Sequence of chain 1.C:
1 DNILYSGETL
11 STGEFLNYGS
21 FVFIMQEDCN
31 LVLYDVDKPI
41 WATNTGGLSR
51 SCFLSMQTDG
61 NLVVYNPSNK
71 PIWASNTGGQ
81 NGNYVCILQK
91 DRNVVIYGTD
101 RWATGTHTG

A small-molecule ligand and the protein it binds are described below.
Small molecule (SMILES): CO[C@H]1O[C@H](CO)[C@@H](O)[C@H](O)[C@@H]1O

Binding-site contacts:
Ligand atom C2 contacts residue ASN93 of chain 1.C at 3.8 Å.
Ligand atom C3 contacts residue ASP91 of chain 1.C at 4.4 Å.
Ligand atom O6 contacts residue ASP100 of chain 1.B at 3.5 Å (salt-bridge).
Ligand atom C2 contacts residue ASP91 of chain 1.C at 3.5 Å.
Ligand atom O1 contacts residue ASN83 of chain 1.B at 4.0 Å.
Ligand atom O4 contacts residue TYR97 of chain 1.C at 2.9 Å (h-bond).
Ligand atom C1 contacts residue ASN93 of chain 1.C at 3.6 Å.
Ligand atom C6 contacts residue ASP100 of chain 1.B at 3.4 Å.
Ligand atom C6 contacts residue VAL95 of chain 1.C at 4.0 Å (hydrophobic).
Ligand atom O5 contacts residue ASN93 of chain 1.C at 3.0 Å (h-bond).
Ligand atom C6 contacts residue ALA103 of chain 1.B at 3.7 Å (hydrophobic).
Ligand atom O6 contacts residue ALA103 of chain 1.B at 3.5 Å.
Ligand atom O6 contacts residue ASN93 of chain 1.C at 4.2 Å.
Ligand atom O4 contacts residue ASP100 of chain 1.B at 3.9 Å.
Ligand atom O2 contacts residue ASN93 of chain 1.C at 2.8 Å (h-bond).
Ligand atom O2 contacts residue ASP91 of chain 1.C at 2.6 Å (salt-bridge).
Ligand atom O2 contacts residue GLN89 of chain 1.C at 3.4 Å (h-bond).
Ligand atom C5 contacts residue ASN83 of chain 1.B at 3.5 Å.
Ligand atom O3 contacts residue TYR97 of chain 1.C at 3.4 Å (h-bond).
Ligand atom C3 contacts residue ASN83 of chain 1.B at 4.0 Å.
Ligand atom C4 contacts residue GLN89 of chain 1.C at 4.3 Å.
Ligand atom C7 contacts residue ASN83 of chain 1.B at 4.2 Å.
Ligand atom C3 contacts residue GLN89 of chain 1.C at 4.0 Å.
Ligand atom C5 contacts residue ASP100 of chain 1.B at 4.3 Å.
Ligand atom O3 contacts residue ASP91 of chain 1.C at 3.9 Å.
Ligand atom O4 contacts residue VAL95 of chain 1.C at 4.2 Å.
Ligand atom C4 contacts residue TYR97 of chain 1.C at 3.7 Å (hydrophobic).
Ligand atom C6 contacts residue ASN83 of chain 1.B at 4.2 Å.
Ligand atom C6 contacts residue ASN93 of chain 1.C at 3.9 Å.
Ligand atom O3 contacts residue GLN89 of chain 1.C at 3.0 Å (h-bond).
Ligand atom C1 contacts residue HIS107 of chain 1.B at 4.1 Å.
Ligand atom C4 contacts residue VAL95 of chain 1.C at 3.9 Å (hydrophobic).
Ligand atom C4 contacts residue ASN83 of chain 1.B at 3.7 Å.
Ligand atom O2 contacts residue HIS107 of chain 1.B at 3.9 Å.
Ligand atom C4 contacts residue ASN93 of chain 1.C at 4.0 Å.
Ligand atom C5 contacts residue ASN93 of chain 1.C at 3.8 Å.
Ligand atom C3 contacts residue TYR97 of chain 1.C at 4.1 Å (hydrophobic).
Ligand atom O4 contacts residue ASN83 of chain 1.B at 3.1 Å.
Ligand atom O5 contacts residue HIS107 of chain 1.B at 4.2 Å.
Ligand atom C2 contacts residue GLN89 of chain 1.C at 4.2 Å.

Sequence of chain 1.B:
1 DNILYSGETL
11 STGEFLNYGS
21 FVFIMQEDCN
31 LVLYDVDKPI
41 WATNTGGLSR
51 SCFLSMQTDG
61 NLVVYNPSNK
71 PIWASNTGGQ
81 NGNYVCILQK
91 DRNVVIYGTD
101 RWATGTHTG